Binding-site contacts:
Ligand atom C6 contacts residue THR283 of chain 1.A at 3.4 Å.
Ligand atom C8 contacts residue ASN281 of chain 1.A at 4.1 Å.
Ligand atom O5 contacts residue THR283 of chain 1.A at 2.8 Å (h-bond).
Ligand atom C1 contacts residue THR283 of chain 1.A at 3.2 Å.
Ligand atom C3 contacts residue ASN281 of chain 1.A at 3.9 Å.
Ligand atom C1 contacts residue ASN284 of chain 1.A at 4.4 Å.
Ligand atom C1 contacts residue ASN281 of chain 1.A at 1.5 Å.
Ligand atom O7 contacts residue ASN281 of chain 1.A at 3.3 Å (h-bond).
Ligand atom C2 contacts residue ASN281 of chain 1.A at 2.5 Å.
Ligand atom O5 contacts residue ASN284 of chain 1.A at 3.7 Å.
Ligand atom C5 contacts residue ASN281 of chain 1.A at 3.8 Å.
Ligand atom C7 contacts residue ASN281 of chain 1.A at 3.4 Å.
Ligand atom C5 contacts residue THR283 of chain 1.A at 3.6 Å.
Ligand atom N2 contacts residue ASN281 of chain 1.A at 3.0 Å (h-bond).
Ligand atom O5 contacts residue ASN281 of chain 1.A at 2.4 Å (h-bond).
Ligand atom C4 contacts residue ASN281 of chain 1.A at 4.3 Å.

Sequence of chain 1.A:
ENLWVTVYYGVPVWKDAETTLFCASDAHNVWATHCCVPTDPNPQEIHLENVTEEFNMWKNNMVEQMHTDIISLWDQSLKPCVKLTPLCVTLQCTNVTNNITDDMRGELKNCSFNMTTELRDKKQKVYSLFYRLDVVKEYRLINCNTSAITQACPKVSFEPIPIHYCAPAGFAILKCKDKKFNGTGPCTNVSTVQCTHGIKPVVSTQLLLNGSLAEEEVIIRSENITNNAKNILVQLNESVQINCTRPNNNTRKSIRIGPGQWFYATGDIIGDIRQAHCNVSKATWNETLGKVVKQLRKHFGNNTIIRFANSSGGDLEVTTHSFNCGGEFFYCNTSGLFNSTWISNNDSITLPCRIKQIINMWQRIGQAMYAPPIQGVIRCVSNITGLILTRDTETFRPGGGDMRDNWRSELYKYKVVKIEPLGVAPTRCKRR

This small molecule binds to this protein.
Small molecule (SMILES): CC(=O)N[C@@H]1[C@@H](O)[C@H](O)[C@@H](CO)O[C@H]1O